Sequence of chain 1.A:
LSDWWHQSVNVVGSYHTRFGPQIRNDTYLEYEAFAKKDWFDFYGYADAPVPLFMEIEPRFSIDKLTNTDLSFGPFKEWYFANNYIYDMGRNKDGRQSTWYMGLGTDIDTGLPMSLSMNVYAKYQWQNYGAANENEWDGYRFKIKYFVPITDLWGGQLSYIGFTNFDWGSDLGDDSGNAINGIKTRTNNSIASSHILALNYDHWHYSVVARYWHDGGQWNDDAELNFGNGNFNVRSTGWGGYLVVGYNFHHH

This small molecule binds to this protein.
Small molecule (SMILES): O=c1ccn([C@@H]2O[C@H](CO)[C@@H](O)[C@H]2O)c(=O)[nH]1

Binding-site contacts:
Ligand atom C5 contacts residue PHE77 of chain 1.A at 3.6 Å (hydrophobic).
Ligand atom C1' contacts residue PHE27 of chain 1.A at 3.5 Å (hydrophobic).
Ligand atom C6 contacts residue GLU79 of chain 1.A at 4.2 Å.
Ligand atom O2 contacts residue PHE77 of chain 1.A at 3.7 Å.
Ligand atom N1 contacts residue PHE27 of chain 1.A at 3.2 Å.
Ligand atom O2' contacts residue PHE77 of chain 1.A at 3.9 Å.
Ligand atom C4 contacts residue PHE27 of chain 1.A at 3.1 Å (hydrophobic).
Ligand atom O3' contacts residue PHE77 of chain 1.A at 3.4 Å.
Ligand atom O3' contacts residue TYR53 of chain 1.A at 4.2 Å.
Ligand atom O3' contacts residue ASP55 of chain 1.A at 2.2 Å (salt-bridge).
Ligand atom C5 contacts residue TYR53 of chain 1.A at 3.3 Å (hydrophobic).
Ligand atom C5 contacts residue PHE27 of chain 1.A at 3.3 Å (hydrophobic).
Ligand atom C6 contacts residue PHE27 of chain 1.A at 3.2 Å (hydrophobic).
Ligand atom C3' contacts residue TYR53 of chain 1.A at 3.8 Å (hydrophobic).
Ligand atom C5 contacts residue GLU79 of chain 1.A at 3.4 Å.
Ligand atom C4 contacts residue PHE77 of chain 1.A at 3.4 Å (hydrophobic).
Ligand atom C5' contacts residue ASP55 of chain 1.A at 3.2 Å.
Ligand atom O4 contacts residue PHE27 of chain 1.A at 3.4 Å.
Ligand atom C2 contacts residue PHE27 of chain 1.A at 3.3 Å (hydrophobic).
Ligand atom N1 contacts residue TYR53 of chain 1.A at 4.2 Å.
Ligand atom O5' contacts residue TYR53 of chain 1.A at 3.0 Å (h-bond).
Ligand atom C2' contacts residue PHE77 of chain 1.A at 3.2 Å (hydrophobic).
Ligand atom C3' contacts residue PHE77 of chain 1.A at 3.3 Å (hydrophobic).
Ligand atom C5' contacts residue TYR36 of chain 1.A at 3.3 Å (hydrophobic).
Ligand atom O5' contacts residue ARG234 of chain 1.A at 3.5 Å (salt-bridge).
Ligand atom C2 contacts residue PHE77 of chain 1.A at 3.1 Å (hydrophobic).
Ligand atom O4' contacts residue TYR265 of chain 1.A at 3.8 Å.
Ligand atom N1 contacts residue PHE77 of chain 1.A at 3.3 Å.
Ligand atom C6 contacts residue PHE77 of chain 1.A at 3.5 Å (hydrophobic).
Ligand atom N3 contacts residue PHE77 of chain 1.A at 3.2 Å.
Ligand atom C4' contacts residue ASP55 of chain 1.A at 3.4 Å.
Ligand atom C3' contacts residue ASP55 of chain 1.A at 3.0 Å.
Ligand atom C4' contacts residue TYR36 of chain 1.A at 3.6 Å (hydrophobic).
Ligand atom C1' contacts residue PHE77 of chain 1.A at 4.0 Å (hydrophobic).
Ligand atom C5' contacts residue TYR53 of chain 1.A at 3.7 Å (hydrophobic).
Ligand atom C4' contacts residue TYR53 of chain 1.A at 4.2 Å (hydrophobic).
Ligand atom O4' contacts residue PHE27 of chain 1.A at 3.5 Å.
Ligand atom N3 contacts residue PHE27 of chain 1.A at 3.0 Å.
Ligand atom C6 contacts residue TYR53 of chain 1.A at 3.1 Å (hydrophobic).
Ligand atom O2 contacts residue PHE27 of chain 1.A at 3.1 Å.